Sequence of chain 1.G:
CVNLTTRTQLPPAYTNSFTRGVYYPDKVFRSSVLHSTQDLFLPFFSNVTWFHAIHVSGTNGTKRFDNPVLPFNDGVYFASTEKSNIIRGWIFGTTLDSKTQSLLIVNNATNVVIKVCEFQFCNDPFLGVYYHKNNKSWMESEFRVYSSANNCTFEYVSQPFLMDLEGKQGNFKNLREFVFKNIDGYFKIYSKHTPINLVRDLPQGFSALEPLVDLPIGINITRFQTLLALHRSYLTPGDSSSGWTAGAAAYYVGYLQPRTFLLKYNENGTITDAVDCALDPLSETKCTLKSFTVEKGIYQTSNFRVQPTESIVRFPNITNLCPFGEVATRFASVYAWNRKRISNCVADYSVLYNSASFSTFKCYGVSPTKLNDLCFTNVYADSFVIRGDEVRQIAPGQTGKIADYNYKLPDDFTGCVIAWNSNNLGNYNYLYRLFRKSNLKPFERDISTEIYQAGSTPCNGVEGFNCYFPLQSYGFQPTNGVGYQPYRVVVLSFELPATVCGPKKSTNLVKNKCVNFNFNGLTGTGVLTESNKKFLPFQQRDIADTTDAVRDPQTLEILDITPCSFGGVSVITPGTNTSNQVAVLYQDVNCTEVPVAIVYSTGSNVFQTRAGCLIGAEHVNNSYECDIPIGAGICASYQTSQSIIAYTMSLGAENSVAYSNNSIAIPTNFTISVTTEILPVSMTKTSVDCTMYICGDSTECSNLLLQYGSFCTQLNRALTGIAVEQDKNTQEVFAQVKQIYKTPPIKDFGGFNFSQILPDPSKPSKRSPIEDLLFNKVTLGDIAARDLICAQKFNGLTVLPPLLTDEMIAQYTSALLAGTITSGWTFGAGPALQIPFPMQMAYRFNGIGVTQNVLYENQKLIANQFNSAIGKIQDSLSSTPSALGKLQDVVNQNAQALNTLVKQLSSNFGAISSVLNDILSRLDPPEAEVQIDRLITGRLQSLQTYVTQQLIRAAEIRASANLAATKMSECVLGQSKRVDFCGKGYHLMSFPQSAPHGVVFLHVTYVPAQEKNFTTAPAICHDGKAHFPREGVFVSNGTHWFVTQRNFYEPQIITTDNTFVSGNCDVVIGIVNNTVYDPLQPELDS

The small molecule below binds the protein below.
Small molecule (SMILES): CC(=O)N[C@@H]1[C@@H](O)[C@H](O)[C@@H](CO)O[C@H]1O

Binding-site contacts:
Ligand atom C4 contacts residue ASN657 of chain 1.G at 4.2 Å.
Ligand atom C2 contacts residue ASN657 of chain 1.G at 2.4 Å.
Ligand atom C8 contacts residue ASN657 of chain 1.G at 3.4 Å.
Ligand atom C1 contacts residue ASN657 of chain 1.G at 1.4 Å.
Ligand atom C1 contacts residue HIS655 of chain 1.G at 3.9 Å.
Ligand atom O5 contacts residue HIS655 of chain 1.G at 4.3 Å.
Ligand atom C3 contacts residue ASN657 of chain 1.G at 3.8 Å.
Ligand atom O5 contacts residue ASN657 of chain 1.G at 2.4 Å (h-bond).
Ligand atom N2 contacts residue ASN657 of chain 1.G at 2.9 Å (h-bond).
Ligand atom C7 contacts residue ASN657 of chain 1.G at 3.3 Å.
Ligand atom C5 contacts residue ASN657 of chain 1.G at 3.7 Å.
Ligand atom O7 contacts residue ASN657 of chain 1.G at 4.2 Å.